Sequence of chain 13.A:
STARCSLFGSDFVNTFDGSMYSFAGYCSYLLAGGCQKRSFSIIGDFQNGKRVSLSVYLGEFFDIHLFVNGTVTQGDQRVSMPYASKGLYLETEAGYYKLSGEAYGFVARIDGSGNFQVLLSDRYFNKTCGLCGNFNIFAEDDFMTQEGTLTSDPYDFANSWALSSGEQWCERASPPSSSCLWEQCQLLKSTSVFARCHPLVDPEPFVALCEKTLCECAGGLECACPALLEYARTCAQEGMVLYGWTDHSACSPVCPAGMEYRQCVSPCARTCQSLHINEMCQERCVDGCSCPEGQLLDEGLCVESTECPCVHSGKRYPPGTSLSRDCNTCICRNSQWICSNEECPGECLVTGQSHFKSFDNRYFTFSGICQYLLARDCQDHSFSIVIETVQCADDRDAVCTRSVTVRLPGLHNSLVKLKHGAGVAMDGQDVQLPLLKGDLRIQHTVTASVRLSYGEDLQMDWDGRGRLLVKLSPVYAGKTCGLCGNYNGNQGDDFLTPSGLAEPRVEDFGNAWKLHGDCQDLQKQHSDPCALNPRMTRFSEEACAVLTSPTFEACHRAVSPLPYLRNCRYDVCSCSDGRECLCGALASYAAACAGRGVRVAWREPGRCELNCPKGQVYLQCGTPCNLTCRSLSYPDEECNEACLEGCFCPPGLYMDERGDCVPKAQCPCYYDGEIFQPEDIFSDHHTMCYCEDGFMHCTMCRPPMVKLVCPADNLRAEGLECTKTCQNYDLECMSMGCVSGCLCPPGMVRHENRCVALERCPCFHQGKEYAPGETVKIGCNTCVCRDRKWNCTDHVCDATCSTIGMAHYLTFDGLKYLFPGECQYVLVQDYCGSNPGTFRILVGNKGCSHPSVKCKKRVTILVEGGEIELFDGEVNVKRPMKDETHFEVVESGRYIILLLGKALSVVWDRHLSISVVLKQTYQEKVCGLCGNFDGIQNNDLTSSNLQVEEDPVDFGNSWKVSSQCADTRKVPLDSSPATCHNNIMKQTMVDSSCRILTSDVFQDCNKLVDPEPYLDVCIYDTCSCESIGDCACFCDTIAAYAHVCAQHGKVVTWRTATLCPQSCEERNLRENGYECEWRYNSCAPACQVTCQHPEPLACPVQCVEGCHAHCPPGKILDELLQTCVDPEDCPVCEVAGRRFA

This small molecule binds to this protein.
Small molecule (SMILES): CC(=O)N[C@H]1[C@H](O[C@H]2[C@H](O)[C@@H](NC(C)=O)CO[C@@H]2CO)O[C@H](CO)[C@@H](O[C@@H]2O[C@H](CO)[C@@H](O)[C@H](O)[C@@H]2O)[C@@H]1O

Binding-site contacts:
Ligand atom O5 contacts residue PHE97 of chain 13.A at 4.1 Å.
Ligand atom N2 contacts residue ASN99 of chain 13.A at 2.8 Å (h-bond).
Ligand atom C6 contacts residue PHE97 of chain 13.A at 3.6 Å (hydrophobic).
Ligand atom C5 contacts residue ASN99 of chain 13.A at 3.7 Å.
Ligand atom N2 contacts residue THR101 of chain 13.A at 3.4 Å (h-bond).
Ligand atom C7 contacts residue THR101 of chain 13.A at 4.2 Å.
Ligand atom C2 contacts residue ASN99 of chain 13.A at 2.5 Å.
Ligand atom O5 contacts residue ASN99 of chain 13.A at 2.4 Å (h-bond).
Ligand atom C7 contacts residue ASN99 of chain 13.A at 3.8 Å.
Ligand atom C1 contacts residue THR101 of chain 13.A at 4.5 Å.
Ligand atom C8 contacts residue ARG108 of chain 13.A at 3.7 Å.
Ligand atom O6 contacts residue VAL82 of chain 13.A at 4.2 Å.
Ligand atom C8 contacts residue ASN99 of chain 13.A at 4.1 Å.
Ligand atom C5 contacts residue PHE97 of chain 13.A at 3.9 Å (hydrophobic).
Ligand atom C1 contacts residue ASN99 of chain 13.A at 1.4 Å.
Ligand atom C3 contacts residue ASN99 of chain 13.A at 3.8 Å.
Ligand atom C7 contacts residue PHE97 of chain 13.A at 4.0 Å (hydrophobic).
Ligand atom C8 contacts residue PHE97 of chain 13.A at 4.1 Å (hydrophobic).
Ligand atom C2 contacts residue THR101 of chain 13.A at 4.4 Å.
Ligand atom O6 contacts residue PHE97 of chain 13.A at 4.3 Å.
Ligand atom O7 contacts residue PHE97 of chain 13.A at 3.4 Å.
Ligand atom O7 contacts residue ASN99 of chain 13.A at 4.4 Å.
Ligand atom C8 contacts residue THR101 of chain 13.A at 3.9 Å.
Ligand atom C4 contacts residue ASN99 of chain 13.A at 4.2 Å.